Sequence of chain 1.C:
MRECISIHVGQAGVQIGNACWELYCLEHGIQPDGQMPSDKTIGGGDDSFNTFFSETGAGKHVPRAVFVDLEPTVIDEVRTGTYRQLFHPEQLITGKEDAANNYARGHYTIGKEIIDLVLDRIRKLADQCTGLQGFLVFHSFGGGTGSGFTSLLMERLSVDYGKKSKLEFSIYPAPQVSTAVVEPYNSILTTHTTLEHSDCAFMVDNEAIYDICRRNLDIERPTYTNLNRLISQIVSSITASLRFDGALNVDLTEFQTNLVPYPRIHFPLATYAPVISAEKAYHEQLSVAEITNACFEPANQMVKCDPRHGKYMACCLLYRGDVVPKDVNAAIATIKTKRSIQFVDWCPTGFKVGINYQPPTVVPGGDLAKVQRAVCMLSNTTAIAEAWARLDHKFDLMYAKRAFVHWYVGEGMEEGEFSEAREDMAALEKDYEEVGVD

A small-molecule ligand and the protein it binds are described below.
Small molecule (SMILES): Nc1nc2c(ncn2[C@@H]2O[C@H](CO[P](=O)(O)C[P](=O)(O)OP(=O)(O)O)[C@@H](O)[C@H]2O)c(=O)[nH]1

Sequence of chain 1.B:
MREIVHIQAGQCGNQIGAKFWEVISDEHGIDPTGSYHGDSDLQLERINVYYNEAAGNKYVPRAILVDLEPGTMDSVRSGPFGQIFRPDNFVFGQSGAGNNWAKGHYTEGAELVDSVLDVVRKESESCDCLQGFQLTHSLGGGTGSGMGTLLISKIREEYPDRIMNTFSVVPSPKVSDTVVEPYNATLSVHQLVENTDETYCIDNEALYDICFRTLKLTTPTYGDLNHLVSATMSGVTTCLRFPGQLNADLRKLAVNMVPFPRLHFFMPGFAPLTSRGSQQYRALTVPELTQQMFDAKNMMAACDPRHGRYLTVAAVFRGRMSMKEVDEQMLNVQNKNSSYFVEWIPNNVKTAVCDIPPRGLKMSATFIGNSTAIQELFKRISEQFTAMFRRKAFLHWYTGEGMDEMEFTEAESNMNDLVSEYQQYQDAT

Binding-site contacts:
Ligand atom N1 contacts residue TYR224 of chain 1.C at 3.2 Å.
Ligand atom O1B contacts residue GLY146 of chain 1.C at 3.0 Å (h-bond).
Ligand atom O1B contacts residue THR145 of chain 1.C at 2.9 Å (h-bond).
Ligand atom O3G contacts residue ALA100 of chain 1.C at 2.9 Å.
Ligand atom O2B contacts residue THR145 of chain 1.C at 3.0 Å (h-bond).
Ligand atom O1A contacts residue ALA12 of chain 1.C at 2.9 Å (h-bond).
Ligand atom O1A contacts residue GLN11 of chain 1.C at 3.0 Å (h-bond).
Ligand atom N3 contacts residue ILE171 of chain 1.C at 3.1 Å.
Ligand atom C5 contacts residue TYR224 of chain 1.C at 3.0 Å (hydrophobic).
Ligand atom N7 contacts residue TYR224 of chain 1.C at 2.9 Å.
Ligand atom O2G contacts residue ASP98 of chain 1.C at 2.4 Å (salt-bridge).
Ligand atom PG contacts residue MG1 of chain 1.H at 3.1 Å.
Ligand atom O3B contacts residue GLY144 of chain 1.C at 2.9 Å (h-bond).
Ligand atom C6 contacts residue TYR224 of chain 1.C at 2.9 Å (hydrophobic).
Ligand atom C3A contacts residue GLY143 of chain 1.C at 3.0 Å.
Ligand atom O5' contacts residue SER140 of chain 1.C at 2.8 Å (h-bond).
Ligand atom O6 contacts residue TYR224 of chain 1.C at 2.7 Å.
Ligand atom PA contacts residue SER140 of chain 1.C at 3.2 Å.
Ligand atom O2B contacts residue GLN11 of chain 1.C at 3.0 Å (h-bond).
Ligand atom PB contacts residue MG1 of chain 1.H at 2.6 Å.
Ligand atom N1 contacts residue ASN228 of chain 1.C at 3.2 Å (h-bond).
Ligand atom O5' contacts residue GLY143 of chain 1.C at 2.9 Å.
Ligand atom O3' contacts residue GLU183 of chain 1.C at 3.1 Å (salt-bridge).
Ligand atom O1B contacts residue SER140 of chain 1.C at 2.8 Å (h-bond).
Ligand atom O2G contacts residue ALA100 of chain 1.C at 2.7 Å (h-bond).
Ligand atom C1' contacts residue ILE171 of chain 1.C at 2.9 Å (hydrophobic).
Ligand atom O2B contacts residue GLU71 of chain 1.C at 2.7 Å (salt-bridge).
Ligand atom O2G contacts residue ASN101 of chain 1.C at 3.2 Å (h-bond).
Ligand atom O2G contacts residue ALA99 of chain 1.C at 2.9 Å.
Ligand atom O3B contacts residue THR145 of chain 1.C at 3.0 Å (h-bond).
Ligand atom O6 contacts residue ASN228 of chain 1.C at 3.1 Å (h-bond).
Ligand atom O1G contacts residue ASP98 of chain 1.C at 3.1 Å (salt-bridge).
Ligand atom O1B contacts residue GLY143 of chain 1.C at 2.8 Å.
Ligand atom O1A contacts residue SER140 of chain 1.C at 2.7 Å (h-bond).
Ligand atom O2B contacts residue MG1 of chain 1.H at 2.1 Å.
Ligand atom O2B contacts residue GLY10 of chain 1.C at 3.1 Å.
Ligand atom O1G contacts residue GLN11 of chain 1.C at 2.9 Å (h-bond).
Ligand atom O1G contacts residue MG1 of chain 1.H at 2.1 Å.
Ligand atom C3A contacts residue MG1 of chain 1.H at 2.5 Å.
Ligand atom O3G contacts residue ASN101 of chain 1.C at 2.4 Å (h-bond).